Sequence of chain 1.A:
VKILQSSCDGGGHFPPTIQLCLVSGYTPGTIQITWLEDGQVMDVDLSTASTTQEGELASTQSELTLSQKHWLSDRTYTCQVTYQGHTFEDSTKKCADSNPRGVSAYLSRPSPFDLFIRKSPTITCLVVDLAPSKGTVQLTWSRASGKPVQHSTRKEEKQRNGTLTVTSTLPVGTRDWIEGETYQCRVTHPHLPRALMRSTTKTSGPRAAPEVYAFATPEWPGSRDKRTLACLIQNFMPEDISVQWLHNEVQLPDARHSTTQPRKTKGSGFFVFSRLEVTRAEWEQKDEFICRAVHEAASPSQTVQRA

The protein below binds the small molecule below.
Small molecule (SMILES): CC(=O)N[C@@H]1[C@@H](O)[C@H](O)[C@@H](CO)O[C@H]1O

Binding-site contacts:
Ligand atom C5 contacts residue GLN159 of chain 1.A at 4.1 Å.
Ligand atom C3 contacts residue ASN161 of chain 1.A at 3.8 Å.
Ligand atom C7 contacts residue ASN161 of chain 1.A at 3.5 Å.
Ligand atom C4 contacts residue ASN161 of chain 1.A at 4.2 Å.
Ligand atom C6 contacts residue GLN159 of chain 1.A at 3.6 Å.
Ligand atom N2 contacts residue ASN161 of chain 1.A at 2.9 Å (h-bond).
Ligand atom O7 contacts residue ASN161 of chain 1.A at 3.7 Å.
Ligand atom O5 contacts residue THR163 of chain 1.A at 4.4 Å.
Ligand atom O5 contacts residue GLN159 of chain 1.A at 4.2 Å.
Ligand atom C1 contacts residue THR163 of chain 1.A at 3.7 Å.
Ligand atom O5 contacts residue ASN161 of chain 1.A at 2.3 Å (h-bond).
Ligand atom C2 contacts residue ASN161 of chain 1.A at 2.4 Å.
Ligand atom C1 contacts residue ASN161 of chain 1.A at 1.4 Å.
Ligand atom O6 contacts residue GLN159 of chain 1.A at 4.0 Å.
Ligand atom C5 contacts residue ASN161 of chain 1.A at 3.6 Å.